Sequence of chain 1.C:
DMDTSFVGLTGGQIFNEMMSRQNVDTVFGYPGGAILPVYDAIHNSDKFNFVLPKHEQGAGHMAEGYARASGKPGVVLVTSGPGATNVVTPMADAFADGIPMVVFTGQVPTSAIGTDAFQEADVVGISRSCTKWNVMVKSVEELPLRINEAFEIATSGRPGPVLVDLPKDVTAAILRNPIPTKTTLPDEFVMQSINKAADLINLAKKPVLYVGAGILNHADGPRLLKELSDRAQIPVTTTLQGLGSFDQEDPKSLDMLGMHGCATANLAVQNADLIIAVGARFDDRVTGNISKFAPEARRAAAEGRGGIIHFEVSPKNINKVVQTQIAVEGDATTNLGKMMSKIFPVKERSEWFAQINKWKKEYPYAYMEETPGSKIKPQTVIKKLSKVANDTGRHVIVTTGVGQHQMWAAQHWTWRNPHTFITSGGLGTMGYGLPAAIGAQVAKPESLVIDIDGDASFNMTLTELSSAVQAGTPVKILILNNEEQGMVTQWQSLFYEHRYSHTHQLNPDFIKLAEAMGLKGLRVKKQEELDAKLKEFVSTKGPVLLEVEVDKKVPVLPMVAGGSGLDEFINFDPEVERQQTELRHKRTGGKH

Binding-site contacts:
Ligand atom C4 contacts residue MET515 of chain 1.C at 3.4 Å (hydrophobic).
Ligand atom N1' contacts residue GLU129 of chain 1.B at 2.7 Å (salt-bridge).
Ligand atom O3A contacts residue MG1 of chain 1.O at 3.4 Å.
Ligand atom O3B contacts residue GLY571 of chain 1.C at 2.8 Å (h-bond).
Ligand atom C4' contacts residue MET515 of chain 1.C at 3.4 Å (hydrophobic).
Ligand atom CM2 contacts residue GLU129 of chain 1.B at 3.5 Å.
Ligand atom O3B contacts residue MG1 of chain 1.O at 2.2 Å.
Ligand atom C7 contacts residue VAL487 of chain 1.C at 3.4 Å (hydrophobic).
Ligand atom O1A contacts residue ALA541 of chain 1.C at 3.5 Å (h-bond).
Ligand atom O2A contacts residue GLU569 of chain 1.C at 3.2 Å (salt-bridge).
Ligand atom O1B contacts residue GLN489 of chain 1.C at 3.4 Å (h-bond).
Ligand atom N4' contacts residue GLN192 of chain 1.B at 3.4 Å (h-bond).
Ligand atom O2A contacts residue MG1 of chain 1.O at 2.1 Å.
Ligand atom O1A contacts residue SER542 of chain 1.C at 2.8 Å (h-bond).
Ligand atom S1 contacts residue F501 of chain 1.N at 3.0 Å.
Ligand atom O7 contacts residue GLN570 of chain 1.C at 3.5 Å.
Ligand atom C5' contacts residue MET515 of chain 1.C at 3.4 Å (hydrophobic).
Ligand atom O7 contacts residue ALA541 of chain 1.C at 3.3 Å.
Ligand atom O3B contacts residue ASN567 of chain 1.C at 3.0 Å (h-bond).
Ligand atom CM4 contacts residue MET515 of chain 1.C at 3.5 Å (hydrophobic).
Ligand atom C7' contacts residue F501 of chain 1.N at 3.5 Å.
Ligand atom O2B contacts residue MET572 of chain 1.C at 3.0 Å (h-bond).
Ligand atom N4' contacts residue GLY513 of chain 1.C at 3.0 Å (h-bond).
Ligand atom N3' contacts residue MET515 of chain 1.C at 3.4 Å.
Ligand atom O2B contacts residue GLY571 of chain 1.C at 3.4 Å.
Ligand atom N4' contacts residue F501 of chain 1.N at 2.9 Å (h-bond).
Ligand atom O2A contacts residue ASP540 of chain 1.C at 2.9 Å (salt-bridge).
Ligand atom N3' contacts residue PRO155 of chain 1.B at 3.5 Å.
Ligand atom PA contacts residue MG1 of chain 1.O at 3.1 Å.
Ligand atom O1B contacts residue HIS490 of chain 1.C at 3.0 Å (h-bond).
Ligand atom PB contacts residue MG1 of chain 1.O at 3.2 Å.
Ligand atom C6' contacts residue GLU129 of chain 1.B at 3.5 Å.
Ligand atom CM4 contacts residue VAL573 of chain 1.C at 3.4 Å (hydrophobic).
Ligand atom O3A contacts residue HIS490 of chain 1.C at 3.1 Å (h-bond).
Ligand atom O3B contacts residue GLU569 of chain 1.C at 3.2 Å (salt-bridge).
Ligand atom CM2 contacts residue ASN159 of chain 1.B at 3.5 Å.
Ligand atom O2B contacts residue GLN489 of chain 1.C at 2.8 Å (h-bond).
Ligand atom O2A contacts residue ALA541 of chain 1.C at 3.0 Å (h-bond).
Ligand atom O1A contacts residue GLY539 of chain 1.C at 3.5 Å.
Ligand atom N3 contacts residue F501 of chain 1.N at 3.1 Å (h-bond).

A small-molecule ligand and the protein it binds are described below.
Small molecule (SMILES): C/C(NCc1cnc(C)nc1N)=C(/S)CCO[P](=O)([O-])O[P](=O)([O-])O

Sequence of chain 1.B:
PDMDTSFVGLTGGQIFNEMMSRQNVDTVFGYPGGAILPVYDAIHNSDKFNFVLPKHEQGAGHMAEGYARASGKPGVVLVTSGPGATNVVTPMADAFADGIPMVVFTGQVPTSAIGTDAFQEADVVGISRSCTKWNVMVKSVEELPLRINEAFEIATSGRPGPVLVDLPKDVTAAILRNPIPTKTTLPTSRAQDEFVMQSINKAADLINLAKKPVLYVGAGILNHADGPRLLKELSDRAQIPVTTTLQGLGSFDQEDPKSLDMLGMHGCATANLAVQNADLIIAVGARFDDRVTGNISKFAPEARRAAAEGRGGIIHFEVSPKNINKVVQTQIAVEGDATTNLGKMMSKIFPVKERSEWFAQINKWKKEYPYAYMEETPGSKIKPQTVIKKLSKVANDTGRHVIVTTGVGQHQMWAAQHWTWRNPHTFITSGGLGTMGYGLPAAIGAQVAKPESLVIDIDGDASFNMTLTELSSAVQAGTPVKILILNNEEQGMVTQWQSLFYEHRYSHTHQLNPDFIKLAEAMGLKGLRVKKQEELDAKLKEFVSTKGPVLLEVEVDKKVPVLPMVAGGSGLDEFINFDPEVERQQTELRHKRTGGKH